A protein and the small-molecule ligand that binds it are described below.
Small molecule (SMILES): CC(=O)N[C@@H]1[C@@H](O)[C@H](O)[C@@H](CO)O[C@H]1O

Sequence of chain 1.A:
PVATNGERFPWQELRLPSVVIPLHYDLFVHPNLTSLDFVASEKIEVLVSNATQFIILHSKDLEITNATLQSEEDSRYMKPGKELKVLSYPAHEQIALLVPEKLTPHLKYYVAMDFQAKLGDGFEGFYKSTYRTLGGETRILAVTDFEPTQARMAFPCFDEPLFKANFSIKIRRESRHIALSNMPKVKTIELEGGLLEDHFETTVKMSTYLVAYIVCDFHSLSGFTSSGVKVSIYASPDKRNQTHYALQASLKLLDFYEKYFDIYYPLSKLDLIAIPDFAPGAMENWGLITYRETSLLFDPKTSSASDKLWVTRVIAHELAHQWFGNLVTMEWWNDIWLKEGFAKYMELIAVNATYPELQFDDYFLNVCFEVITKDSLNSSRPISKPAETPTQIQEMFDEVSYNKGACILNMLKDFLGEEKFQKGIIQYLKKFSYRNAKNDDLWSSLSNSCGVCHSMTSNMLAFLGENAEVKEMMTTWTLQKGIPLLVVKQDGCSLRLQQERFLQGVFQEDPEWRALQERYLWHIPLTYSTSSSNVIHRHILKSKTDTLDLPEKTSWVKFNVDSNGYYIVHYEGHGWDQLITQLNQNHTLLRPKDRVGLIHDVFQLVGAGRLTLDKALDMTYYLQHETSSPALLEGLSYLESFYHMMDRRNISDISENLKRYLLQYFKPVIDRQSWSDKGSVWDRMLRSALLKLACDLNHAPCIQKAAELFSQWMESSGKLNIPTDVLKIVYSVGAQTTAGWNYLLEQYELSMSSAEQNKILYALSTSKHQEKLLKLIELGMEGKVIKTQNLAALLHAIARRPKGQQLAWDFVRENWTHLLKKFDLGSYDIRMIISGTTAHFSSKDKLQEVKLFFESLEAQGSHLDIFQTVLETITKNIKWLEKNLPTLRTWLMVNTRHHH

Binding-site contacts:
Ligand atom C8 contacts residue LEU653 of chain 1.A at 4.2 Å (hydrophobic).
Ligand atom C2 contacts residue THR652 of chain 1.A at 4.4 Å.
Ligand atom C7 contacts residue ASN650 of chain 1.A at 4.3 Å.
Ligand atom C1 contacts residue ASN650 of chain 1.A at 1.4 Å.
Ligand atom C5 contacts residue ASN650 of chain 1.A at 3.6 Å.
Ligand atom C3 contacts residue ASN650 of chain 1.A at 3.9 Å.
Ligand atom N2 contacts residue ASN650 of chain 1.A at 3.0 Å (h-bond).
Ligand atom C2 contacts residue ASN650 of chain 1.A at 2.6 Å.
Ligand atom O5 contacts residue ASN650 of chain 1.A at 2.4 Å (h-bond).
Ligand atom N2 contacts residue LEU653 of chain 1.A at 4.1 Å.
Ligand atom C7 contacts residue LEU653 of chain 1.A at 4.1 Å (hydrophobic).
Ligand atom C4 contacts residue ASN650 of chain 1.A at 4.3 Å.